Sequence of chain 1.A:
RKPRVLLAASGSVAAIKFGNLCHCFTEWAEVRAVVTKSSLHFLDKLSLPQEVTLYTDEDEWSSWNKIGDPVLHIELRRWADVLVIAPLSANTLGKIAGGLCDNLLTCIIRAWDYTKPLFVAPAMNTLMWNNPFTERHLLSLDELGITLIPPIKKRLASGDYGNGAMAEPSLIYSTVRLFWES

Sequence of chain 2.A:
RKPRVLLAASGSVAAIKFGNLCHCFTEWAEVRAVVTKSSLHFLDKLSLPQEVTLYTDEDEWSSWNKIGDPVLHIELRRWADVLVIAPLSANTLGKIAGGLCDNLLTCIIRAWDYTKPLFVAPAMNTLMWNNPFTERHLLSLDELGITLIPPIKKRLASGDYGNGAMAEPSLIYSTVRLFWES

This small molecule binds to this protein.
Small molecule (SMILES): CC(C)(CO)[C@@H](O)C(=O)NCCC(=O)N/C=C\S

Binding-site contacts:
Ligand atom O13 contacts residue ALA31 of chain 1.A at 3.3 Å.
Ligand atom O18 contacts residue VAL30 of chain 1.A at 3.7 Å.
Ligand atom O13 contacts residue ALA182 of chain 1.A at 3.6 Å.
Ligand atom S25 contacts residue FMN1 of chain 1.C at 3.5 Å.
Ligand atom O18 contacts residue ALA174 of chain 1.A at 2.8 Å (h-bond).
Ligand atom N19 contacts residue ASN142 of chain 1.A at 3.5 Å (h-bond).
Ligand atom O11 contacts residue LEU173 of chain 1.A at 3.6 Å.
Ligand atom C17 contacts residue ALA174 of chain 1.A at 4.0 Å (hydrophobic).
Ligand atom C15 contacts residue MET141 of chain 1.A at 4.0 Å (hydrophobic).
Ligand atom C17 contacts residue VAL30 of chain 1.A at 3.5 Å (hydrophobic).
Ligand atom C12 contacts residue ALA182 of chain 1.A at 3.6 Å (hydrophobic).
Ligand atom S25 contacts residue HIS90 of chain 2.A at 3.4 Å (h-bond).
Ligand atom C16 contacts residue VAL30 of chain 1.A at 3.8 Å (hydrophobic).
Ligand atom C8 contacts residue ALA31 of chain 1.A at 3.7 Å (hydrophobic).
Ligand atom C23 contacts residue ASN142 of chain 1.A at 3.9 Å.
Ligand atom C24 contacts residue FMN1 of chain 1.C at 4.0 Å.
Ligand atom S25 contacts residue ASN142 of chain 1.A at 3.3 Å (h-bond).
Ligand atom S25 contacts residue ILE91 of chain 2.A at 3.8 Å.
Ligand atom C16 contacts residue FMN1 of chain 1.C at 2.9 Å.
Ligand atom C9 contacts residue VAL30 of chain 1.A at 3.7 Å (hydrophobic).
Ligand atom C24 contacts residue ILE91 of chain 2.A at 3.1 Å (hydrophobic).
Ligand atom C15 contacts residue MET183 of chain 1.A at 3.9 Å (hydrophobic).
Ligand atom N19 contacts residue FMN1 of chain 1.C at 2.9 Å (h-bond).
Ligand atom C16 contacts residue SER29 of chain 1.A at 4.0 Å.
Ligand atom N19 contacts residue VAL30 of chain 1.A at 3.8 Å.
Ligand atom C23 contacts residue FMN1 of chain 1.C at 4.0 Å.
Ligand atom C24 contacts residue ASN142 of chain 1.A at 3.5 Å.
Ligand atom O18 contacts residue LEU173 of chain 1.A at 3.5 Å.
Ligand atom O11 contacts residue ALA174 of chain 1.A at 3.9 Å.
Ligand atom O11 contacts residue ARG172 of chain 1.A at 3.0 Å (salt-bridge).
Ligand atom C17 contacts residue FMN1 of chain 1.C at 3.4 Å.
Ligand atom N19 contacts residue MET141 of chain 1.A at 3.7 Å.
Ligand atom C16 contacts residue MET141 of chain 1.A at 3.6 Å (hydrophobic).
Ligand atom S25 contacts residue MET145 of chain 1.A at 3.7 Å.
Ligand atom N14 contacts residue ALA182 of chain 1.A at 3.4 Å.
Ligand atom O13 contacts residue MET183 of chain 1.A at 3.0 Å (h-bond).
Ligand atom C8 contacts residue LYS34 of chain 1.A at 3.5 Å.
Ligand atom C12 contacts residue MET183 of chain 1.A at 3.8 Å (hydrophobic).
Ligand atom C15 contacts residue GLY181 of chain 1.A at 3.3 Å.
Ligand atom C15 contacts residue ALA182 of chain 1.A at 3.2 Å (hydrophobic).